Binding-site contacts:
Ligand atom S1 contacts residue THR64 of chain 1.A at 3.0 Å (h-bond).
Ligand atom N3 contacts residue ASN117 of chain 1.A at 3.5 Å (h-bond).
Ligand atom N1 contacts residue LYS223 of chain 1.A at 3.1 Å (salt-bridge).
Ligand atom C9 contacts residue SER221 of chain 1.A at 3.9 Å.
Ligand atom O1 contacts residue LYS223 of chain 1.A at 2.6 Å (salt-bridge).
Ligand atom C6 contacts residue THR64 of chain 1.A at 3.8 Å.
Ligand atom C2 contacts residue PHE192 of chain 1.A at 3.6 Å (hydrophobic).
Ligand atom C2 contacts residue LYS223 of chain 1.A at 3.6 Å.
Ligand atom C5 contacts residue ASN117 of chain 1.A at 3.7 Å.
Ligand atom S1 contacts residue ARG257 of chain 1.A at 3.7 Å.
Ligand atom C9 contacts residue HIS259 of chain 1.A at 3.6 Å.
Ligand atom C7 contacts residue ARG257 of chain 1.A at 3.8 Å.
Ligand atom C3 contacts residue PHE192 of chain 1.A at 3.7 Å (hydrophobic).
Ligand atom N3 contacts residue ASP98 of chain 1.A at 3.9 Å.
Ligand atom O1 contacts residue ASP187 of chain 1.A at 3.8 Å.
Ligand atom N4 contacts residue ASP187 of chain 1.A at 2.4 Å (salt-bridge).
Ligand atom C4 contacts residue ARG257 of chain 1.A at 3.7 Å.
Ligand atom C5 contacts residue MET141 of chain 1.A at 3.8 Å (hydrophobic).
Ligand atom C14 contacts residue ARG222 of chain 1.A at 3.4 Å.
Ligand atom O3 contacts residue ARG222 of chain 1.A at 3.3 Å (salt-bridge).
Ligand atom C1 contacts residue ASP187 of chain 1.A at 3.5 Å.
Ligand atom N2 contacts residue ASP98 of chain 1.A at 3.8 Å.
Ligand atom C5 contacts residue ASP187 of chain 1.A at 3.1 Å.
Ligand atom N2 contacts residue ARG257 of chain 1.A at 3.3 Å.
Ligand atom N4 contacts residue MET141 of chain 1.A at 3.6 Å.
Ligand atom C10 contacts residue ARG222 of chain 1.A at 3.9 Å.
Ligand atom N5 contacts residue ASP187 of chain 1.A at 2.8 Å (salt-bridge).
Ligand atom C10 contacts residue SER221 of chain 1.A at 3.9 Å.
Ligand atom C11 contacts residue ARG222 of chain 1.A at 3.9 Å.
Ligand atom O1 contacts residue GLY219 of chain 1.A at 3.2 Å (h-bond).
Ligand atom C2 contacts residue ARG257 of chain 1.A at 3.8 Å.
Ligand atom N5 contacts residue ASN117 of chain 1.A at 2.7 Å (h-bond).
Ligand atom N1 contacts residue PHE192 of chain 1.A at 3.3 Å.
Ligand atom C1 contacts residue LYS223 of chain 1.A at 3.5 Å.
Ligand atom N3 contacts residue ARG257 of chain 1.A at 3.9 Å.
Ligand atom O2 contacts residue ARG257 of chain 1.A at 3.0 Å (salt-bridge).
Ligand atom C3 contacts residue ARG257 of chain 1.A at 3.2 Å.
Ligand atom N1 contacts residue ARG257 of chain 1.A at 3.5 Å (salt-bridge).
Ligand atom C14 contacts residue ARG237 of chain 1.A at 3.9 Å.
Ligand atom C1 contacts residue MET141 of chain 1.A at 3.9 Å (hydrophobic).

A small-molecule ligand and the protein it binds are described below.
Small molecule (SMILES): COc1ccc(C(=O)CSc2nc3c(=O)[nH]c(N)nc3[nH]2)cc1

Sequence of chain 1.A:
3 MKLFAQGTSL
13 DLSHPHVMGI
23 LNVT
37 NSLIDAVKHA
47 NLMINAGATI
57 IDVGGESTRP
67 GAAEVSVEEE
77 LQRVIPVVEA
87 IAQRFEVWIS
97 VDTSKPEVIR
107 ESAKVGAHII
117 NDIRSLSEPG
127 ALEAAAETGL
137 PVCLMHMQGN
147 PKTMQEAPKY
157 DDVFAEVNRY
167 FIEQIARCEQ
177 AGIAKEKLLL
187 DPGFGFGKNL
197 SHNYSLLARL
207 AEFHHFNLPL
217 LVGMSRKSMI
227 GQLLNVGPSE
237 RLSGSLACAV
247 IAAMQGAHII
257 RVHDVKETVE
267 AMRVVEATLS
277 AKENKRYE